Sequence of chain 1.A:
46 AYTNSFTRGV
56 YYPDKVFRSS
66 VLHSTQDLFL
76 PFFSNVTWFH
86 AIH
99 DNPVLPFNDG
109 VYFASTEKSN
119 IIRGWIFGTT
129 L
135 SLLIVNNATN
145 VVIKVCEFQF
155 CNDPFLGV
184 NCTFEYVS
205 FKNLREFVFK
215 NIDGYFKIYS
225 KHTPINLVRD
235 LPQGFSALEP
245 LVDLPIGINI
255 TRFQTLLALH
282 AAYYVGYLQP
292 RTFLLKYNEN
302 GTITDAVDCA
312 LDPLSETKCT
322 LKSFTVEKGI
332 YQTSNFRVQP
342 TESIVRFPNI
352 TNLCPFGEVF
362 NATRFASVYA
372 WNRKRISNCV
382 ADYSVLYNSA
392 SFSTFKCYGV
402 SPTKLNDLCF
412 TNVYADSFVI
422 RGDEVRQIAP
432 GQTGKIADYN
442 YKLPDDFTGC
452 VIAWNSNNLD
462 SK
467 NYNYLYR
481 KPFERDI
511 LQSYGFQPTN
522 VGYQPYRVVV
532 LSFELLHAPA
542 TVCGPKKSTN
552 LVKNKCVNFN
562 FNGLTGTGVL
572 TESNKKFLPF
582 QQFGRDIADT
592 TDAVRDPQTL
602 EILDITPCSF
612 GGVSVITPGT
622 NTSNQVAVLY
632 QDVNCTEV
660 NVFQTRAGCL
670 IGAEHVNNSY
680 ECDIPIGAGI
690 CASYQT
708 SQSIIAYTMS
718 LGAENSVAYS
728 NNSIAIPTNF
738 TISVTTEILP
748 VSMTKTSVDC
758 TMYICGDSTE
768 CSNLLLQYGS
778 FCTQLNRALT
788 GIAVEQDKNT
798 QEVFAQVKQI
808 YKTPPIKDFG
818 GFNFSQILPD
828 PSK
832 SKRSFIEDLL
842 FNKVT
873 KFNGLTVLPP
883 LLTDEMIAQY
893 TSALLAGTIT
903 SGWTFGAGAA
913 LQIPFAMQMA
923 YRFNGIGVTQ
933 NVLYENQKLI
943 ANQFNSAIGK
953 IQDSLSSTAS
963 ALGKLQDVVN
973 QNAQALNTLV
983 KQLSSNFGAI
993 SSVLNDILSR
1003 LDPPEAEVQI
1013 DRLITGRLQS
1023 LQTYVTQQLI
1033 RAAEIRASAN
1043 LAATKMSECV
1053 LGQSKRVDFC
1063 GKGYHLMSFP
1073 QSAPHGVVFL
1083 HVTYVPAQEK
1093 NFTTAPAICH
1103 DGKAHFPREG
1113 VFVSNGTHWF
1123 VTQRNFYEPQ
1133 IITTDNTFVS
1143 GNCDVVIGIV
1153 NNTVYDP

This protein binds this small molecule.
Small molecule (SMILES): CC(=O)N[C@@H]1[C@@H](O)[C@H](O)[C@@H](CO)O[C@H]1O

Binding-site contacts:
Ligand atom O7 contacts residue ASN350 of chain 1.A at 3.8 Å.
Ligand atom C5 contacts residue ASN350 of chain 1.A at 3.7 Å.
Ligand atom C8 contacts residue PRO349 of chain 1.A at 3.8 Å (hydrophobic).
Ligand atom C2 contacts residue GLN599 of chain 1.A at 3.8 Å.
Ligand atom C7 contacts residue GLN599 of chain 1.A at 4.0 Å.
Ligand atom O3 contacts residue GLN599 of chain 1.A at 4.4 Å.
Ligand atom C7 contacts residue PRO598 of chain 1.A at 4.4 Å (hydrophobic).
Ligand atom O5 contacts residue ASN350 of chain 1.A at 2.4 Å (h-bond).
Ligand atom C8 contacts residue PRO598 of chain 1.A at 3.2 Å (hydrophobic).
Ligand atom C4 contacts residue ASN350 of chain 1.A at 4.3 Å.
Ligand atom C2 contacts residue ASN350 of chain 1.A at 2.5 Å.
Ligand atom C8 contacts residue ASN350 of chain 1.A at 4.4 Å.
Ligand atom C8 contacts residue GLN599 of chain 1.A at 4.0 Å.
Ligand atom N2 contacts residue GLN599 of chain 1.A at 3.1 Å (h-bond).
Ligand atom C7 contacts residue PRO349 of chain 1.A at 4.4 Å (hydrophobic).
Ligand atom C1 contacts residue ASN350 of chain 1.A at 1.5 Å.
Ligand atom C1 contacts residue GLN599 of chain 1.A at 4.0 Å.
Ligand atom C7 contacts residue ASN350 of chain 1.A at 3.7 Å.
Ligand atom C3 contacts residue ASN350 of chain 1.A at 3.9 Å.
Ligand atom C3 contacts residue GLN599 of chain 1.A at 3.8 Å.
Ligand atom N2 contacts residue ASN350 of chain 1.A at 3.0 Å (h-bond).